The small molecule below binds the protein below.
Small molecule (SMILES): CC(=O)N[C@@H]1[C@@H](O)[C@H](O)[C@@H](CO)O[C@H]1O

Sequence of chain 1.H:
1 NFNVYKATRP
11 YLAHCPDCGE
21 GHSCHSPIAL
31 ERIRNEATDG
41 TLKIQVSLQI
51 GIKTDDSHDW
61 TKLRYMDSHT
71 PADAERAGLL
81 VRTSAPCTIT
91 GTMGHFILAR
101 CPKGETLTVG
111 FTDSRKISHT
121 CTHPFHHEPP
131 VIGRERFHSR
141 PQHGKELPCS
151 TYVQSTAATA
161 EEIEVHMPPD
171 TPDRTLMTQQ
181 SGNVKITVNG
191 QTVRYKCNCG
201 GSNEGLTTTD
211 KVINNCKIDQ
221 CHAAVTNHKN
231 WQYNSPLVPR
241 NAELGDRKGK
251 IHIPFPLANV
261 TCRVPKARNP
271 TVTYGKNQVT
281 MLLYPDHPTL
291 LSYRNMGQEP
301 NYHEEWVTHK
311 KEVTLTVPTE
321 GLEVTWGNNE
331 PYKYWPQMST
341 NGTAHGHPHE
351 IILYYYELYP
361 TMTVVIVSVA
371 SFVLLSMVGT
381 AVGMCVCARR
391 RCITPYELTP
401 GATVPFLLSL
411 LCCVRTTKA

Binding-site contacts:
Ligand atom C5 contacts residue THR116 of chain 1.G at 4.5 Å.
Ligand atom C3 contacts residue ASN259 of chain 1.H at 3.8 Å.
Ligand atom O6 contacts residue LYS115 of chain 1.G at 4.2 Å.
Ligand atom O5 contacts residue THR116 of chain 1.G at 3.9 Å.
Ligand atom C2 contacts residue ASN259 of chain 1.H at 2.4 Å.
Ligand atom C6 contacts residue LYS115 of chain 1.G at 4.1 Å.
Ligand atom C6 contacts residue THR116 of chain 1.G at 3.8 Å.
Ligand atom O7 contacts residue LYS181 of chain 1.G at 4.2 Å.
Ligand atom C4 contacts residue ASN259 of chain 1.H at 4.2 Å.
Ligand atom C5 contacts residue ASN259 of chain 1.H at 3.6 Å.
Ligand atom C8 contacts residue ASN259 of chain 1.H at 4.4 Å.
Ligand atom O7 contacts residue ASN259 of chain 1.H at 2.9 Å (h-bond).
Ligand atom O6 contacts residue THR116 of chain 1.G at 3.3 Å.
Ligand atom O5 contacts residue ASN259 of chain 1.H at 2.3 Å (h-bond).
Ligand atom C1 contacts residue ASN259 of chain 1.H at 1.4 Å.
Ligand atom C7 contacts residue ASN259 of chain 1.H at 3.1 Å.
Ligand atom N2 contacts residue ASN259 of chain 1.H at 2.9 Å (h-bond).

Sequence of chain 1.G:
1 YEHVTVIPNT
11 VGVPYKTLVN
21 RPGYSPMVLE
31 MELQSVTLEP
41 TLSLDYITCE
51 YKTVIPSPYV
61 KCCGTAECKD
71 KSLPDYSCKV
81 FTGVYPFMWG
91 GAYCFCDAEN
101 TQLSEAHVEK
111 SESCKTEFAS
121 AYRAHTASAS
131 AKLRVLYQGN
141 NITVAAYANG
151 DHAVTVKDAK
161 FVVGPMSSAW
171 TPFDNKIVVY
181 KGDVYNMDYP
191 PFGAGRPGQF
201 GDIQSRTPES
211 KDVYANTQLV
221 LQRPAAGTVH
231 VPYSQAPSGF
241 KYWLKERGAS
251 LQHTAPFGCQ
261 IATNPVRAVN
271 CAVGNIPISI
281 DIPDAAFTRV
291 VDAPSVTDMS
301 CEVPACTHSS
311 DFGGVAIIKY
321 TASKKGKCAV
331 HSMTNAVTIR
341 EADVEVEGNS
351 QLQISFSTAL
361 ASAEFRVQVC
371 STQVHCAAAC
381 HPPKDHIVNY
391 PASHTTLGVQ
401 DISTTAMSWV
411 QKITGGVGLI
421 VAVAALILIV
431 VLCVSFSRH